Sequence of chain 1.B:
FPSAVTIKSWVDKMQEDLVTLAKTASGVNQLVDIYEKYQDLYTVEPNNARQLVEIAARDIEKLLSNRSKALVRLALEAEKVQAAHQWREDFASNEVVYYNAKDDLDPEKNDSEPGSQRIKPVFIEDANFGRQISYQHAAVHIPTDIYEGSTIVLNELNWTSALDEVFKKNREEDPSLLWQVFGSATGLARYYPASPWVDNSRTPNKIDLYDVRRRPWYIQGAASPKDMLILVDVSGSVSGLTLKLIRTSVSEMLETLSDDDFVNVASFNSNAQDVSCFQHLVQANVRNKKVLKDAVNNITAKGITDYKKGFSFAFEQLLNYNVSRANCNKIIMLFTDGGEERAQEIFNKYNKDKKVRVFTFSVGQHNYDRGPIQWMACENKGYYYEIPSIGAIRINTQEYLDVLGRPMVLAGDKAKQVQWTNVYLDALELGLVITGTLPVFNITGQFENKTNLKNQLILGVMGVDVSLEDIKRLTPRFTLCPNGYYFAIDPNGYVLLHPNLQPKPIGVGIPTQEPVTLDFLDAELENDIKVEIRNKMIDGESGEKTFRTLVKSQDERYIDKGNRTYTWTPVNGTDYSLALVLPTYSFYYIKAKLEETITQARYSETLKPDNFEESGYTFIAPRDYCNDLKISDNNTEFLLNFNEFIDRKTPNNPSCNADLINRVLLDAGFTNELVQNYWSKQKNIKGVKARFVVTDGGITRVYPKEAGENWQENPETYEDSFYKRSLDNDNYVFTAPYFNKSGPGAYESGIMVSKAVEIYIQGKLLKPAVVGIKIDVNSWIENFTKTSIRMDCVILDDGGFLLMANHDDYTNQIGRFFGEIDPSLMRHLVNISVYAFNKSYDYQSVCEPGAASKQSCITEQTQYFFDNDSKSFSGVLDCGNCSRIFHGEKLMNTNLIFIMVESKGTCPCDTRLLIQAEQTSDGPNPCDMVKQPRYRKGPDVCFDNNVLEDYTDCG

Binding-site contacts:
Ligand atom N2 contacts residue ASN675 of chain 1.B at 2.9 Å (h-bond).
Ligand atom O5 contacts residue GLU678 of chain 1.B at 3.7 Å.
Ligand atom C3 contacts residue ASN675 of chain 1.B at 3.8 Å.
Ligand atom C1 contacts residue ASN675 of chain 1.B at 1.4 Å.
Ligand atom C1 contacts residue THR677 of chain 1.B at 3.6 Å.
Ligand atom C8 contacts residue ASN675 of chain 1.B at 4.2 Å.
Ligand atom C2 contacts residue ASN675 of chain 1.B at 2.5 Å.
Ligand atom O5 contacts residue ASN675 of chain 1.B at 2.4 Å (h-bond).
Ligand atom C4 contacts residue ASN675 of chain 1.B at 4.2 Å.
Ligand atom O7 contacts residue ASN675 of chain 1.B at 3.1 Å (h-bond).
Ligand atom C5 contacts residue THR677 of chain 1.B at 3.8 Å.
Ligand atom C5 contacts residue ASN675 of chain 1.B at 3.7 Å.
Ligand atom O5 contacts residue THR677 of chain 1.B at 3.9 Å.
Ligand atom C1 contacts residue GLU678 of chain 1.B at 4.2 Å.
Ligand atom C7 contacts residue ASN675 of chain 1.B at 3.2 Å.
Ligand atom C6 contacts residue LEU681 of chain 1.B at 3.6 Å (hydrophobic).

A small-molecule ligand and the protein it binds are described below.
Small molecule (SMILES): CC(=O)N[C@@H]1[C@@H](O)[C@H](O)[C@@H](CO)O[C@H]1O